Binding-site contacts:
Ligand atom C22 contacts residue TYR88 of chain 1.A at 3.1 Å (hydrophobic).
Ligand atom C16 contacts residue TYR138 of chain 1.A at 3.6 Å (hydrophobic).
Ligand atom O25 contacts residue HIS22 of chain 1.A at 2.8 Å (h-bond).
Ligand atom C20 contacts residue PHE72 of chain 1.A at 3.5 Å (hydrophobic).
Ligand atom C24 contacts residue TRP179 of chain 1.A at 3.4 Å (hydrophobic).
Ligand atom O33 contacts residue TYR190 of chain 1.A at 2.4 Å (h-bond).
Ligand atom N1 contacts residue TRP114 of chain 1.A at 3.4 Å.
Ligand atom C21 contacts residue LEU29 of chain 1.A at 3.5 Å (hydrophobic).
Ligand atom C5 contacts residue HIS175 of chain 1.A at 3.6 Å.
Ligand atom C22 contacts residue MET25 of chain 1.A at 3.6 Å (hydrophobic).
Ligand atom C20 contacts residue MET25 of chain 1.A at 3.4 Å (hydrophobic).
Ligand atom C31 contacts residue MET25 of chain 1.A at 3.6 Å (hydrophobic).
Ligand atom C12 contacts residue VAL118 of chain 1.A at 3.5 Å (hydrophobic).
Ligand atom C5 contacts residue TRP114 of chain 1.A at 3.5 Å (hydrophobic).
Ligand atom C30 contacts residue MET25 of chain 1.A at 3.5 Å (hydrophobic).
Ligand atom C14 contacts residue HIS175 of chain 1.A at 3.5 Å.
Ligand atom C29 contacts residue PHE28 of chain 1.A at 3.6 Å (hydrophobic).
Ligand atom N4 contacts residue HIS175 of chain 1.A at 2.9 Å (h-bond).
Ligand atom C26 contacts residue ALA46 of chain 1.A at 3.6 Å (hydrophobic).
Ligand atom O25 contacts residue TRP92 of chain 1.A at 3.5 Å (h-bond).
Ligand atom O25 contacts residue MET25 of chain 1.A at 3.5 Å.
Ligand atom C13 contacts residue HIS175 of chain 1.A at 3.4 Å.
Ligand atom O17 contacts residue HIS175 of chain 1.A at 3.4 Å.
Ligand atom C12 contacts residue HIS175 of chain 1.A at 3.4 Å.
Ligand atom C21 contacts residue TYR88 of chain 1.A at 3.0 Å (hydrophobic).
Ligand atom C19 contacts residue MET25 of chain 1.A at 3.6 Å (hydrophobic).
Ligand atom O17 contacts residue GLY115 of chain 1.A at 3.5 Å.
Ligand atom C32 contacts residue SER142 of chain 1.A at 3.5 Å.
Ligand atom C31 contacts residue SER142 of chain 1.A at 3.1 Å.
Ligand atom C23 contacts residue TRP179 of chain 1.A at 3.3 Å (hydrophobic).
Ligand atom C26 contacts residue ILE50 of chain 1.A at 3.5 Å (hydrophobic).
Ligand atom C22 contacts residue TRP92 of chain 1.A at 3.4 Å (hydrophobic).
Ligand atom C5 contacts residue TRP179 of chain 1.A at 3.3 Å (hydrophobic).
Ligand atom C23 contacts residue HIS22 of chain 1.A at 3.6 Å.
Ligand atom C15 contacts residue TYR138 of chain 1.A at 3.4 Å (hydrophobic).
Ligand atom C30 contacts residue SER142 of chain 1.A at 3.5 Å.
Ligand atom C9 contacts residue TRP114 of chain 1.A at 3.4 Å (hydrophobic).
Ligand atom O25 contacts residue TYR88 of chain 1.A at 2.5 Å (h-bond).
Ligand atom C23 contacts residue TRP92 of chain 1.A at 3.2 Å (hydrophobic).
Ligand atom N4 contacts residue TRP114 of chain 1.A at 3.2 Å.

Sequence of chain 1.A:
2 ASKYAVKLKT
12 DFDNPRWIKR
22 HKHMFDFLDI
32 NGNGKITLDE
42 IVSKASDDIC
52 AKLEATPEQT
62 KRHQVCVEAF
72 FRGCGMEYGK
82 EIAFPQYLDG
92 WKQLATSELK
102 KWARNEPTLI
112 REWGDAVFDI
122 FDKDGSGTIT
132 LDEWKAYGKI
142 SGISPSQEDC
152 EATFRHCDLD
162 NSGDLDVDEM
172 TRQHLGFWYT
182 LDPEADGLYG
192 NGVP

The protein below binds the small molecule below.
Small molecule (SMILES): O=C(Cc1ccc(O)cc1)Nc1ncc(-c2ccc(O)cc2)nc1Cc1ccccc1